Binding-site contacts:
Ligand atom N contacts residue ARG649 of chain 38.T at 3.8 Å.
Ligand atom C contacts residue TYR619 of chain 38.T at 3.4 Å (hydrophobic).
Ligand atom ND1 contacts residue GLU894 of chain 38.T at 3.9 Å.
Ligand atom CG contacts residue PHE896 of chain 38.T at 3.4 Å (hydrophobic).
Ligand atom CD contacts residue CYS621 of chain 38.T at 4.2 Å (hydrophobic).
Ligand atom CB contacts residue TYR619 of chain 38.T at 4.0 Å (hydrophobic).
Ligand atom CA contacts residue CYS621 of chain 38.T at 3.1 Å (hydrophobic).
Ligand atom N contacts residue ASP618 of chain 38.T at 3.5 Å (salt-bridge).
Ligand atom N contacts residue CYS621 of chain 38.T at 3.2 Å (h-bond).
Ligand atom CA contacts residue ASN617 of chain 38.T at 4.2 Å.
Ligand atom CB contacts residue ARG649 of chain 38.T at 3.6 Å.
Ligand atom CE1 contacts residue LEU348 of chain 38.T at 4.0 Å (hydrophobic).
Ligand atom CE1 contacts residue MET843 of chain 38.T at 4.1 Å (hydrophobic).
Ligand atom CA contacts residue ARG649 of chain 38.T at 4.0 Å.
Ligand atom N contacts residue ASN617 of chain 38.T at 2.8 Å (h-bond).
Ligand atom CD2 contacts residue GLU894 of chain 38.T at 4.2 Å.
Ligand atom CD contacts residue ASN617 of chain 38.T at 2.8 Å.
Ligand atom N contacts residue TYR619 of chain 38.T at 3.7 Å.
Ligand atom N contacts residue TYR619 of chain 38.T at 3.4 Å.
Ligand atom CB contacts residue CYS621 of chain 38.T at 3.7 Å (hydrophobic).
Ligand atom C contacts residue ASN617 of chain 38.T at 4.2 Å.
Ligand atom CA contacts residue TYR619 of chain 38.T at 3.8 Å (hydrophobic).
Ligand atom O contacts residue ARG845 of chain 38.T at 4.2 Å.
Ligand atom CG contacts residue GLU894 of chain 38.T at 3.8 Å.
Ligand atom CE1 contacts residue GLU894 of chain 38.T at 4.3 Å.
Ligand atom CG contacts residue ARG46 of chain 38.V at 3.7 Å.
Ligand atom CB contacts residue ARG649 of chain 38.T at 3.8 Å.
Ligand atom CG contacts residue ASN617 of chain 38.T at 3.6 Å.
Ligand atom C contacts residue ARG649 of chain 38.T at 3.8 Å.
Ligand atom CD contacts residue ARG46 of chain 38.V at 3.9 Å.
Ligand atom O contacts residue TYR619 of chain 38.T at 3.9 Å.
Ligand atom C contacts residue ARG649 of chain 38.T at 4.2 Å.
Ligand atom O contacts residue ARG649 of chain 38.T at 3.2 Å (salt-bridge).
Ligand atom CB contacts residue GLU894 of chain 38.T at 4.2 Å.
Ligand atom CB contacts residue TYR619 of chain 38.T at 3.1 Å (hydrophobic).
Ligand atom ND1 contacts residue LEU348 of chain 38.T at 4.2 Å.
Ligand atom CB contacts residue PHE896 of chain 38.T at 3.9 Å (hydrophobic).
Ligand atom CD2 contacts residue ARG845 of chain 38.T at 3.8 Å.
Ligand atom CA contacts residue TYR619 of chain 38.T at 3.6 Å (hydrophobic).
Ligand atom CA contacts residue ARG649 of chain 38.T at 3.9 Å.

Sequence of chain 38.T:
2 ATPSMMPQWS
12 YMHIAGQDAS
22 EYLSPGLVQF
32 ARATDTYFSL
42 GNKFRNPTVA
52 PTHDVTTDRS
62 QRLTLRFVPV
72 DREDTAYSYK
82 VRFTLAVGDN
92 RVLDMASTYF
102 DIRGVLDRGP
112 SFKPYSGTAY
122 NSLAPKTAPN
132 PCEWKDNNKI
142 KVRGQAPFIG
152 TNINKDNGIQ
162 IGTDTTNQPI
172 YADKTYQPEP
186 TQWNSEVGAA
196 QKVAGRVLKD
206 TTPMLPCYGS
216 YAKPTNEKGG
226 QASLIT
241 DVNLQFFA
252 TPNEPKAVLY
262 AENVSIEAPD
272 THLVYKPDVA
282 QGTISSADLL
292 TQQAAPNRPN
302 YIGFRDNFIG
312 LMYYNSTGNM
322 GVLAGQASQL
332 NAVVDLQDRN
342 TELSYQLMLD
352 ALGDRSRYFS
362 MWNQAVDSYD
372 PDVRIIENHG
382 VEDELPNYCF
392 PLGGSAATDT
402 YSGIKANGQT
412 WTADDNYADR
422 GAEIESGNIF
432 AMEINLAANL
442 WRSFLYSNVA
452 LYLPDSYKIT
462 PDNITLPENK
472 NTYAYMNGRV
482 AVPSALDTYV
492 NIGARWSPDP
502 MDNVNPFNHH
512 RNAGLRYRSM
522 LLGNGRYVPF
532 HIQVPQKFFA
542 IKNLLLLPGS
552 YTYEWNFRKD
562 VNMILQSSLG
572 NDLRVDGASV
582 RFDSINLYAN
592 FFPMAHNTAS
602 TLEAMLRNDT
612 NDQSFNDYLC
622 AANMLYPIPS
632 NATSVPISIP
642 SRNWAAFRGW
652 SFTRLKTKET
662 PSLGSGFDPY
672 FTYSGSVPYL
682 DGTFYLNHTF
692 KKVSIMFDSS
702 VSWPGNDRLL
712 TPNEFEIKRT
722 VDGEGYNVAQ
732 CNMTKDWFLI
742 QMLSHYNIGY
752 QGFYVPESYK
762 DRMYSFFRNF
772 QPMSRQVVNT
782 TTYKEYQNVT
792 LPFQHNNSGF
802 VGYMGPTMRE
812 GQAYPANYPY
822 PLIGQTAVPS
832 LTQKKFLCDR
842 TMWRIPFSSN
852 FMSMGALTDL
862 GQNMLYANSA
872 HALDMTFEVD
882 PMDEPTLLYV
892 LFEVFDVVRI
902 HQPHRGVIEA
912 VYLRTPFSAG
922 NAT

Sequence of chain 38.V:
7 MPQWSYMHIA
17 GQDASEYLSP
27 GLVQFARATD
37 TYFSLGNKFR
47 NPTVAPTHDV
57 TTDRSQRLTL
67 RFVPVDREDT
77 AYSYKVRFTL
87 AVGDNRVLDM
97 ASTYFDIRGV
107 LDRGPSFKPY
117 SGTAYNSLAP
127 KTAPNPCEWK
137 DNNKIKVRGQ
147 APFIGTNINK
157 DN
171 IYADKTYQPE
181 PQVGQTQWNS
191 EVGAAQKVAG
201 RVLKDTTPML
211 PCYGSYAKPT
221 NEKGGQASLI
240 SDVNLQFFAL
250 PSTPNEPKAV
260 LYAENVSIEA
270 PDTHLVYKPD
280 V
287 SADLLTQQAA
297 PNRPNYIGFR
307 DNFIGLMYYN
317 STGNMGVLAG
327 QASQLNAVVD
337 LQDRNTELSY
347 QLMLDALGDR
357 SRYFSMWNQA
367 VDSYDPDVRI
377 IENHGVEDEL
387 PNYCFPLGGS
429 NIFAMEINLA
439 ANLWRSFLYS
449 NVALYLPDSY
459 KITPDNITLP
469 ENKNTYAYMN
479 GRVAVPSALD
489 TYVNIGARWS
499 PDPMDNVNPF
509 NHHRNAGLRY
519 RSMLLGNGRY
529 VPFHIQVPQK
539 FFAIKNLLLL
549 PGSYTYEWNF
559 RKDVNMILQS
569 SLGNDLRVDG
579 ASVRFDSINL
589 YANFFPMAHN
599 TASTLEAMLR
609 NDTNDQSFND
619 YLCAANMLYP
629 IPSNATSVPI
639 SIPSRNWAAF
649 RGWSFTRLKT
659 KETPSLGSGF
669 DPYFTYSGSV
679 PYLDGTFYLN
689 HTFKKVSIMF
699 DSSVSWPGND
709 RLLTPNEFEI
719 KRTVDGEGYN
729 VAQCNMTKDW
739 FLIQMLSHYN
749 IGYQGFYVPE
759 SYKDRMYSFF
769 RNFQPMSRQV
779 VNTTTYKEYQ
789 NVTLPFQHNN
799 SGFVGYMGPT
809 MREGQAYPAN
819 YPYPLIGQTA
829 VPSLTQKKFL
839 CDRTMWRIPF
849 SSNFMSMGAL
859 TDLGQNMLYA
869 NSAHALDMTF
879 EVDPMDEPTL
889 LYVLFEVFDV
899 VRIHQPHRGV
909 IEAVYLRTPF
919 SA

A protein and the small-molecule ligand that binds it are described below.
Small molecule (SMILES): NC(N)=NCCC[C@H](NC(=O)[C@@H]1CCCN1)C(=O)N[C@H](C=O)CC1=NC=NC1